A protein and the small-molecule ligand that binds it are described below.
Small molecule (SMILES): CC(=O)N[C@@H]1[C@@H](O)[C@H](O)[C@@H](CO)O[C@H]1O

Sequence of chain 1.C:
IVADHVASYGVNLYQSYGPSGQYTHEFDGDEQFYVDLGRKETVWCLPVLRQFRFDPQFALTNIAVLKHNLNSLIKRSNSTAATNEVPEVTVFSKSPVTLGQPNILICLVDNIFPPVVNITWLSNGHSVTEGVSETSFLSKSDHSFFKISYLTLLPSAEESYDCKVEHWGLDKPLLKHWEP

Binding-site contacts:
Ligand atom N2 contacts residue ASN80 of chain 1.C at 2.9 Å (h-bond).
Ligand atom C4 contacts residue ASN80 of chain 1.C at 4.2 Å.
Ligand atom O5 contacts residue ASN80 of chain 1.C at 2.4 Å (h-bond).
Ligand atom O6 contacts residue ASN80 of chain 1.C at 4.0 Å.
Ligand atom C2 contacts residue ASN80 of chain 1.C at 2.5 Å.
Ligand atom C3 contacts residue ASN80 of chain 1.C at 3.8 Å.
Ligand atom C5 contacts residue ASN80 of chain 1.C at 3.7 Å.
Ligand atom C1 contacts residue ASN80 of chain 1.C at 1.4 Å.
Ligand atom O7 contacts residue ASN80 of chain 1.C at 4.3 Å.
Ligand atom C7 contacts residue ASN80 of chain 1.C at 3.8 Å.